Binding-site contacts:
Ligand atom C2 contacts residue ASN616 of chain 1.A at 2.7 Å.
Ligand atom C5 contacts residue ASN616 of chain 1.A at 3.6 Å.
Ligand atom C3 contacts residue ASN616 of chain 1.A at 4.0 Å.
Ligand atom O7 contacts residue ASN616 of chain 1.A at 3.9 Å.
Ligand atom C4 contacts residue ASN616 of chain 1.A at 4.3 Å.
Ligand atom C1 contacts residue THR618 of chain 1.A at 4.4 Å.
Ligand atom C7 contacts residue ASN616 of chain 1.A at 3.8 Å.
Ligand atom C1 contacts residue ASN616 of chain 1.A at 1.5 Å.
Ligand atom C5 contacts residue THR618 of chain 1.A at 3.5 Å.
Ligand atom O5 contacts residue ASN616 of chain 1.A at 2.3 Å (h-bond).
Ligand atom N2 contacts residue ASN616 of chain 1.A at 3.2 Å (h-bond).
Ligand atom C6 contacts residue THR618 of chain 1.A at 3.5 Å.
Ligand atom O5 contacts residue THR618 of chain 1.A at 3.7 Å.

Sequence of chain 1.A:
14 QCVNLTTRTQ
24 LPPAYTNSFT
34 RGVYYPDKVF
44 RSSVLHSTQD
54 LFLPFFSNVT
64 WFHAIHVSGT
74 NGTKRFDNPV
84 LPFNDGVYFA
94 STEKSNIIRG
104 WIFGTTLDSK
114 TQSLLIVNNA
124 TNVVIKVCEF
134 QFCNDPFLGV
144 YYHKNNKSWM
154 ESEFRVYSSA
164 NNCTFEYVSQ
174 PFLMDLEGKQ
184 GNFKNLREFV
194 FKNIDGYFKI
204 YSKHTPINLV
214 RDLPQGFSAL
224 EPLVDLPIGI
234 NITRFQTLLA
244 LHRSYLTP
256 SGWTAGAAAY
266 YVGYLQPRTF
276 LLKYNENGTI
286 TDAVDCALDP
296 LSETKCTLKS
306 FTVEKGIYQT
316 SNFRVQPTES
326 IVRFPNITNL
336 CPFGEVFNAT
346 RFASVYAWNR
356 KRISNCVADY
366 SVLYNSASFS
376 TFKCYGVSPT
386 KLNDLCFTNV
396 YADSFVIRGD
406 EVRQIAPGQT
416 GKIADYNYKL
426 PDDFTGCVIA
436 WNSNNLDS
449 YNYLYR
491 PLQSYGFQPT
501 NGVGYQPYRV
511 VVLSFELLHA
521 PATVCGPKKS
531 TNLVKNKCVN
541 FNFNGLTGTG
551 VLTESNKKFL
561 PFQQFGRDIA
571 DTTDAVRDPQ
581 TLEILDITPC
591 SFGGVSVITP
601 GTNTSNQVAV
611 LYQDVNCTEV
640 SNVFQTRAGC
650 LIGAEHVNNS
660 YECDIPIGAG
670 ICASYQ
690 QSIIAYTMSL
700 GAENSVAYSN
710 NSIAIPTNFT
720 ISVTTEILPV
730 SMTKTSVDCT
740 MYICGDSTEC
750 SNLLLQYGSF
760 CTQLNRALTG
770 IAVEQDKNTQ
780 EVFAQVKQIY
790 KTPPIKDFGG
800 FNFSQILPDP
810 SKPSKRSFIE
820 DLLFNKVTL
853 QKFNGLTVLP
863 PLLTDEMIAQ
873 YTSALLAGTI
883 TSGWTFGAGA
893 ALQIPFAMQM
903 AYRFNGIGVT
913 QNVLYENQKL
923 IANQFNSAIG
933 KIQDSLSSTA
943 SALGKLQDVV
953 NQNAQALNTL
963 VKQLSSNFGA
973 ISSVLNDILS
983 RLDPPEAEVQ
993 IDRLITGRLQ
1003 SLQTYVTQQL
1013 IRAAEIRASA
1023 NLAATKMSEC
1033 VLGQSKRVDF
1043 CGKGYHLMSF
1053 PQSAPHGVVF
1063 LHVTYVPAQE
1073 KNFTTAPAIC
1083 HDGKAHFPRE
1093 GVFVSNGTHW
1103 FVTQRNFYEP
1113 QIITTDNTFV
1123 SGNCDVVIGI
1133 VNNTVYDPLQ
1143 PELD

This protein binds this small molecule.
Small molecule (SMILES): CC(=O)N[C@@H]1[C@@H](O)[C@H](O)[C@@H](CO)O[C@H]1O